A protein and the small-molecule ligand that binds it are described below.
Small molecule (SMILES): CC(=O)N[C@@H]1[C@@H](O)[C@H](O)[C@@H](CO)O[C@H]1O

Binding-site contacts:
Ligand atom N2 contacts residue ASN58 of chain 1.B at 2.5 Å (h-bond).
Ligand atom C2 contacts residue ASN58 of chain 1.B at 2.4 Å.
Ligand atom C3 contacts residue ARG15 of chain 1.B at 4.5 Å.
Ligand atom C5 contacts residue ARG15 of chain 1.B at 3.8 Å.
Ligand atom C7 contacts residue ILE56 of chain 1.B at 4.1 Å (hydrophobic).
Ligand atom C1 contacts residue ASN58 of chain 1.B at 1.4 Å.
Ligand atom O5 contacts residue ARG15 of chain 1.B at 4.3 Å.
Ligand atom O5 contacts residue ASN58 of chain 1.B at 2.6 Å (h-bond).
Ligand atom C1 contacts residue ARG15 of chain 1.B at 3.9 Å.
Ligand atom C8 contacts residue ASN58 of chain 1.B at 3.2 Å.
Ligand atom C4 contacts residue ASN58 of chain 1.B at 4.2 Å.
Ligand atom C3 contacts residue ASN58 of chain 1.B at 3.6 Å.
Ligand atom O7 contacts residue ILE56 of chain 1.B at 3.5 Å (h-bond).
Ligand atom C7 contacts residue ASN58 of chain 1.B at 3.0 Å.
Ligand atom O7 contacts residue ASN58 of chain 1.B at 3.8 Å.
Ligand atom C5 contacts residue ASN58 of chain 1.B at 3.6 Å.

Sequence of chain 1.B:
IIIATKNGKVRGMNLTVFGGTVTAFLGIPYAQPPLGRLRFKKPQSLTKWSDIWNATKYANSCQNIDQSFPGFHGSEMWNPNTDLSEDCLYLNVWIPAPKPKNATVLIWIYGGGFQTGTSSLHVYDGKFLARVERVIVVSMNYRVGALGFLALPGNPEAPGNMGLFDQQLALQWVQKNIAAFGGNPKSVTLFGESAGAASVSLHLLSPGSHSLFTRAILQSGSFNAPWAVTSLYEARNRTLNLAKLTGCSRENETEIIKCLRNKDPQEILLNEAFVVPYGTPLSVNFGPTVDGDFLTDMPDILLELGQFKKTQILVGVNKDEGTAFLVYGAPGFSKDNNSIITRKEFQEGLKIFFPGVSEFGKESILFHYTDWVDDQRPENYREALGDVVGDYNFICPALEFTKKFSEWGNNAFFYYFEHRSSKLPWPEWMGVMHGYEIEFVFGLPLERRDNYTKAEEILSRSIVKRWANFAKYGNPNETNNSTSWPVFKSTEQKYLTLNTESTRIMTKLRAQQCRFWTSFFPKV